This small molecule binds to this protein.
Small molecule (SMILES): N#C[Fe](=C=O)C#N

Sequence of chain 1.F:
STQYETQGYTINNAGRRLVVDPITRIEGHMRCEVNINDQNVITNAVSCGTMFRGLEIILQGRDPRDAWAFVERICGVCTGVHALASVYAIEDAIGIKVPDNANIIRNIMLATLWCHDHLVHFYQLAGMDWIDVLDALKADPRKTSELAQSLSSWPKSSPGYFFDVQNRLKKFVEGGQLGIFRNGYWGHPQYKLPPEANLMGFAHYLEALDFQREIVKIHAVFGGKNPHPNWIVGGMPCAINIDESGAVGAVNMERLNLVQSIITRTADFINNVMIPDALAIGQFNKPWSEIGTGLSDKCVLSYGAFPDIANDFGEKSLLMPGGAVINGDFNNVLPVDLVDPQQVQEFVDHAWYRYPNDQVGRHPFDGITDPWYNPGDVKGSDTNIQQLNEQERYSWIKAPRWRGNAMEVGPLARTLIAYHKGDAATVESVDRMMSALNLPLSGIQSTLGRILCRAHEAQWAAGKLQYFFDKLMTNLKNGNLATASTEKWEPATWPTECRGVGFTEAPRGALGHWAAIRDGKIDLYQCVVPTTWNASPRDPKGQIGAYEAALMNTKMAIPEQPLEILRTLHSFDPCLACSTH

Binding-site contacts:
Ligand atom C3 contacts residue NI1 of chain 1.IA at 4.0 Å.
Ligand atom O3 contacts residue LEU512 of chain 1.F at 3.4 Å.
Ligand atom C1 contacts residue THR532 of chain 1.F at 3.8 Å.
Ligand atom O3 contacts residue VAL82 of chain 1.F at 3.4 Å.
Ligand atom N1 contacts residue ARG509 of chain 1.F at 3.7 Å.
Ligand atom O3 contacts residue CYS79 of chain 1.F at 3.9 Å.
Ligand atom N1 contacts residue THR532 of chain 1.F at 2.9 Å (h-bond).
Ligand atom C2 contacts residue NI1 of chain 1.IA at 3.7 Å.
Ligand atom O3 contacts residue ALA507 of chain 1.F at 3.5 Å.
Ligand atom C2 contacts residue ARG509 of chain 1.F at 3.4 Å.
Ligand atom C3 contacts residue HIS83 of chain 1.F at 3.5 Å.
Ligand atom O3 contacts residue CYS579 of chain 1.F at 3.5 Å (h-bond).
Ligand atom C2 contacts residue ALA507 of chain 1.F at 3.6 Å (hydrophobic).
Ligand atom O3 contacts residue VAL530 of chain 1.F at 3.4 Å.
Ligand atom N2 contacts residue ARG509 of chain 1.F at 3.0 Å (salt-bridge).
Ligand atom FE contacts residue CYS579 of chain 1.F at 2.3 Å.
Ligand atom C1 contacts residue CYS579 of chain 1.F at 3.1 Å (hydrophobic).
Ligand atom C1 contacts residue VAL530 of chain 1.F at 3.6 Å (hydrophobic).
Ligand atom O3 contacts residue HIS83 of chain 1.F at 3.2 Å (h-bond).
Ligand atom C3 contacts residue VAL82 of chain 1.F at 3.7 Å (hydrophobic).
Ligand atom O3 contacts residue PRO531 of chain 1.F at 3.8 Å.
Ligand atom N1 contacts residue CYS579 of chain 1.F at 3.5 Å.
Ligand atom C3 contacts residue ALA507 of chain 1.F at 3.7 Å (hydrophobic).
Ligand atom FE contacts residue CYS576 of chain 1.F at 3.9 Å.
Ligand atom C3 contacts residue VAL530 of chain 1.F at 3.5 Å (hydrophobic).
Ligand atom C1 contacts residue NI1 of chain 1.IA at 3.7 Å.
Ligand atom N2 contacts residue ALA507 of chain 1.F at 3.4 Å.
Ligand atom FE contacts residue NI1 of chain 1.IA at 2.5 Å.
Ligand atom FE contacts residue CYS79 of chain 1.F at 2.2 Å.
Ligand atom C1 contacts residue CYS576 of chain 1.F at 3.7 Å (hydrophobic).
Ligand atom N1 contacts residue CYS576 of chain 1.F at 3.8 Å.
Ligand atom N2 contacts residue PRO508 of chain 1.F at 3.2 Å (h-bond).
Ligand atom C3 contacts residue CYS579 of chain 1.F at 2.8 Å (hydrophobic).
Ligand atom N1 contacts residue PRO531 of chain 1.F at 3.5 Å.
Ligand atom C2 contacts residue CYS79 of chain 1.F at 3.0 Å (hydrophobic).
Ligand atom N1 contacts residue VAL530 of chain 1.F at 3.6 Å.
Ligand atom C3 contacts residue CYS79 of chain 1.F at 3.0 Å (hydrophobic).
Ligand atom C1 contacts residue PRO531 of chain 1.F at 4.0 Å (hydrophobic).
Ligand atom N2 contacts residue CYS79 of chain 1.F at 3.4 Å.
Ligand atom C1 contacts residue ARG509 of chain 1.F at 3.6 Å.